Binding-site contacts:
Ligand atom C6 contacts residue ASN26 of chain 1.K at 4.4 Å.
Ligand atom C8 contacts residue PRO173 of chain 1.K at 3.3 Å (hydrophobic).
Ligand atom C5 contacts residue SER25 of chain 1.K at 4.4 Å.
Ligand atom C1 contacts residue SER25 of chain 1.K at 4.3 Å.
Ligand atom O5 contacts residue SER25 of chain 1.K at 4.5 Å.
Ligand atom C1 contacts residue VAL196 of chain 1.K at 4.3 Å (hydrophobic).
Ligand atom C7 contacts residue GLU200 of chain 1.K at 4.4 Å.
Ligand atom O7 contacts residue ASN26 of chain 1.K at 3.1 Å (h-bond).
Ligand atom C2 contacts residue ASN26 of chain 1.K at 2.7 Å.
Ligand atom O3 contacts residue BMA1 of chain 1.IA at 2.7 Å.
Ligand atom O5 contacts residue ASN26 of chain 1.K at 2.4 Å (h-bond).
Ligand atom C7 contacts residue PRO173 of chain 1.K at 4.1 Å (hydrophobic).
Ligand atom O5 contacts residue VAL196 of chain 1.K at 4.0 Å.
Ligand atom O2 contacts residue BMA1 of chain 1.IA at 4.2 Å.
Ligand atom C8 contacts residue ASN26 of chain 1.K at 3.3 Å.
Ligand atom C3 contacts residue ASN26 of chain 1.K at 3.7 Å.
Ligand atom C7 contacts residue SER25 of chain 1.K at 4.1 Å.
Ligand atom C8 contacts residue ILE22 of chain 1.K at 3.1 Å (hydrophobic).
Ligand atom C2 contacts residue VAL196 of chain 1.K at 4.3 Å (hydrophobic).
Ligand atom O7 contacts residue GLU200 of chain 1.K at 3.5 Å (salt-bridge).
Ligand atom C7 contacts residue ILE22 of chain 1.K at 4.4 Å (hydrophobic).
Ligand atom N2 contacts residue PRO173 of chain 1.K at 3.8 Å.
Ligand atom C3 contacts residue BMA1 of chain 1.IA at 3.8 Å.
Ligand atom C5 contacts residue ASN26 of chain 1.K at 3.2 Å.
Ligand atom O7 contacts residue SER25 of chain 1.K at 3.1 Å.
Ligand atom C2 contacts residue BMA1 of chain 1.IA at 4.1 Å.
Ligand atom C1 contacts residue ASN26 of chain 1.K at 1.4 Å.
Ligand atom O6 contacts residue GLU200 of chain 1.K at 4.4 Å.
Ligand atom O6 contacts residue VAL196 of chain 1.K at 4.2 Å.
Ligand atom C8 contacts residue GLY172 of chain 1.K at 4.2 Å.
Ligand atom N2 contacts residue ASN26 of chain 1.K at 2.8 Å (h-bond).
Ligand atom C7 contacts residue ASN26 of chain 1.K at 3.0 Å.
Ligand atom C4 contacts residue ASN26 of chain 1.K at 4.0 Å.

The protein below binds the small molecule below.
Small molecule (SMILES): CC(=O)N[C@H]1[C@H](O[C@H]2[C@H](O)[C@@H](NC(C)=O)CO[C@@H]2CO)O[C@H](CO)[C@@H](O[C@@H]2O[C@H](CO[C@@H]3O[C@H](CO)[C@@H](O)[C@H](O)[C@@H]3O)[C@@H](O)[C@H](O[C@@H]3O[C@H](CO)[C@@H](O)[C@H](O)[C@@H]3O)[C@@H]2O)[C@@H]1O

Sequence of chain 1.K:
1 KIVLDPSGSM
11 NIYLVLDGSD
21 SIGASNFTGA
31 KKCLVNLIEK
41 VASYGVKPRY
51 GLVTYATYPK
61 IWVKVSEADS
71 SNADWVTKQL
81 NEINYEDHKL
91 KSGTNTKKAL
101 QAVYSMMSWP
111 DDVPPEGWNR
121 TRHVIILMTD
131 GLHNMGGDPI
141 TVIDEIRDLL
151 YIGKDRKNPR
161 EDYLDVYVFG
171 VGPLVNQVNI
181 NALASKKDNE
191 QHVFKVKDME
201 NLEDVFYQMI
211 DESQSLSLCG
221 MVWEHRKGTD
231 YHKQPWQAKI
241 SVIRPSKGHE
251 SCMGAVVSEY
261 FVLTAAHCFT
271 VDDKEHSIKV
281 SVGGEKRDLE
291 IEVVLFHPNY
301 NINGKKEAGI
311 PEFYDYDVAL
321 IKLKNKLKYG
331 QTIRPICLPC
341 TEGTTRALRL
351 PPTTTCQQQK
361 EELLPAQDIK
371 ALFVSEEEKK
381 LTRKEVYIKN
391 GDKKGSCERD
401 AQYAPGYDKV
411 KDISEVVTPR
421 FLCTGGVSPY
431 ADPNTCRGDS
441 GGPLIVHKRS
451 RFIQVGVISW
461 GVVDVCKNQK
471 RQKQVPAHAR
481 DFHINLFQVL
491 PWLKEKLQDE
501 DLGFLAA